This protein binds this small molecule.
Small molecule (SMILES): COc1ccc(Cl)cc1C(=O)NCCc1ccc(S(=O)(=O)NC(=O)NC2CCCCC2)cc1

Sequence of chain 1.A:
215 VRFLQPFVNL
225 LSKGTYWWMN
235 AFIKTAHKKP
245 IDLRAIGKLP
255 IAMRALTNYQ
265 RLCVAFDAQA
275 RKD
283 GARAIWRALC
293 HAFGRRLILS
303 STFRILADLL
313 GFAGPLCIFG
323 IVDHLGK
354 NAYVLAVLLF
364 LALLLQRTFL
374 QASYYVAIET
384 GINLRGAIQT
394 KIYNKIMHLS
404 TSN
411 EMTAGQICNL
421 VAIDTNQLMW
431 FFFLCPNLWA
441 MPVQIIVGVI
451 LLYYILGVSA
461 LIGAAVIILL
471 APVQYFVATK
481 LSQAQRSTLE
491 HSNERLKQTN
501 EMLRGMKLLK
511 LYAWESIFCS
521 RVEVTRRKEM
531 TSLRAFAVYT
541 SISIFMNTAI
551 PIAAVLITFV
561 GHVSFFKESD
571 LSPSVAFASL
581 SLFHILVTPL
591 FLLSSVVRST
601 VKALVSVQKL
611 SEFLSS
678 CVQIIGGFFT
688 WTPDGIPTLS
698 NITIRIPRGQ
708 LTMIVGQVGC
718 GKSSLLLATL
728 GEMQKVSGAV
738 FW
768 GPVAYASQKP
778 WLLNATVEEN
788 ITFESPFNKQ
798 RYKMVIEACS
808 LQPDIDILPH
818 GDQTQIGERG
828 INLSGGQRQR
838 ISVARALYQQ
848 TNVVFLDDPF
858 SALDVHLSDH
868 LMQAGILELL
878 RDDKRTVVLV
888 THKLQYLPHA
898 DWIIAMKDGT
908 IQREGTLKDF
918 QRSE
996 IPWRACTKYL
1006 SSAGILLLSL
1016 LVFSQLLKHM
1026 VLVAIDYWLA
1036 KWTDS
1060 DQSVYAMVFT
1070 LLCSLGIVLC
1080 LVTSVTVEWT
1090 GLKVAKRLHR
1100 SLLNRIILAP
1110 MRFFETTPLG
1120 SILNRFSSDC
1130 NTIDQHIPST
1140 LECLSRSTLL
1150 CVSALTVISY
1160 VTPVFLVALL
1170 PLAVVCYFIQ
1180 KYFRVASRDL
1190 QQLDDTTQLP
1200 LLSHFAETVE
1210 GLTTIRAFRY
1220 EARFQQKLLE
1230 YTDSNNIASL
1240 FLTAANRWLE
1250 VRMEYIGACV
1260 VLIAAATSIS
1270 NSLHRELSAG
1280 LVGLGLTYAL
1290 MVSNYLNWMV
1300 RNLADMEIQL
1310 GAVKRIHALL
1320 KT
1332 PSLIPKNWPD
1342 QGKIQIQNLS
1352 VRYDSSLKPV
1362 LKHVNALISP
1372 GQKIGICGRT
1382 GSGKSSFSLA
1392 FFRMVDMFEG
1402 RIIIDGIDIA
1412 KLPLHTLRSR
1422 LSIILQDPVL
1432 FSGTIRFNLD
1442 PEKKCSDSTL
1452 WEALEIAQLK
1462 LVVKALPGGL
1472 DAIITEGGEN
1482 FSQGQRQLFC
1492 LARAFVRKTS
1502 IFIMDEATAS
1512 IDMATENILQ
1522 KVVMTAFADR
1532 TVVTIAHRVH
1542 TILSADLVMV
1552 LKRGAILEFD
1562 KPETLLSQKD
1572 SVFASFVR

Binding-site contacts:
Ligand atom C12 contacts residue PHE433 of chain 1.A at 3.8 Å (hydrophobic).
Ligand atom N10 contacts residue LEU434 of chain 1.A at 3.3 Å.
Ligand atom C28 contacts residue TYR377 of chain 1.A at 3.5 Å (hydrophobic).
Ligand atom O4 contacts residue ARG1300 of chain 1.A at 3.8 Å.
Ligand atom C24 contacts residue ILE381 of chain 1.A at 3.9 Å (hydrophobic).
Ligand atom O3 contacts residue ASN1245 of chain 1.A at 4.1 Å.
Ligand atom O3 contacts residue ARG1246 of chain 1.A at 3.0 Å (salt-bridge).
Ligand atom C17 contacts residue ARG1246 of chain 1.A at 4.0 Å.
Ligand atom C30 contacts residue TYR377 of chain 1.A at 3.0 Å (hydrophobic).
Ligand atom C32 contacts residue TYR377 of chain 1.A at 3.0 Å (hydrophobic).
Ligand atom C13 contacts residue LEU1241 of chain 1.A at 4.0 Å (hydrophobic).
Ligand atom C20 contacts residue PHE433 of chain 1.A at 3.5 Å (hydrophobic).
Ligand atom C19 contacts residue ILE381 of chain 1.A at 3.6 Å (hydrophobic).
Ligand atom C20 contacts residue ILE381 of chain 1.A at 3.9 Å (hydrophobic).
Ligand atom C18 contacts residue ARG1246 of chain 1.A at 3.9 Å.
Ligand atom C27 contacts residue TYR377 of chain 1.A at 3.8 Å (hydrophobic).
Ligand atom N8 contacts residue THR1242 of chain 1.A at 3.4 Å (h-bond).
Ligand atom C23 contacts residue TRP430 of chain 1.A at 4.0 Å (hydrophobic).
Ligand atom C23 contacts residue PHE433 of chain 1.A at 3.9 Å (hydrophobic).
Ligand atom C31 contacts residue LEU592 of chain 1.A at 3.7 Å (hydrophobic).
Ligand atom C17 contacts residue THR1242 of chain 1.A at 3.6 Å.
Ligand atom O4 contacts residue ARG1246 of chain 1.A at 2.6 Å (salt-bridge).
Ligand atom S2 contacts residue ARG1246 of chain 1.A at 3.7 Å.
Ligand atom C22 contacts residue ARG1246 of chain 1.A at 3.2 Å.
Ligand atom C14 contacts residue PHE433 of chain 1.A at 3.6 Å (hydrophobic).
Ligand atom C30 contacts residue LEU592 of chain 1.A at 3.9 Å (hydrophobic).
Ligand atom C29 contacts residue ASN437 of chain 1.A at 3.9 Å.
Ligand atom C20 contacts residue LEU434 of chain 1.A at 3.7 Å (hydrophobic).
Ligand atom CL1 contacts residue ASN437 of chain 1.A at 3.1 Å.
Ligand atom CL1 contacts residue ARG306 of chain 1.A at 2.7 Å.
Ligand atom C31 contacts residue ASN437 of chain 1.A at 4.1 Å.
Ligand atom C15 contacts residue LEU1241 of chain 1.A at 4.0 Å (hydrophobic).
Ligand atom C25 contacts residue LEU434 of chain 1.A at 3.9 Å (hydrophobic).
Ligand atom C32 contacts residue LEU592 of chain 1.A at 3.4 Å (hydrophobic).
Ligand atom C23 contacts residue ILE381 of chain 1.A at 4.0 Å (hydrophobic).
Ligand atom O3 contacts residue THR1242 of chain 1.A at 3.0 Å (h-bond).
Ligand atom C29 contacts residue TYR377 of chain 1.A at 3.8 Å (hydrophobic).
Ligand atom C25 contacts residue PHE433 of chain 1.A at 3.9 Å (hydrophobic).
Ligand atom C21 contacts residue TRP430 of chain 1.A at 4.0 Å (hydrophobic).
Ligand atom C31 contacts residue TYR377 of chain 1.A at 3.4 Å (hydrophobic).